Sequence of chain 1.D:
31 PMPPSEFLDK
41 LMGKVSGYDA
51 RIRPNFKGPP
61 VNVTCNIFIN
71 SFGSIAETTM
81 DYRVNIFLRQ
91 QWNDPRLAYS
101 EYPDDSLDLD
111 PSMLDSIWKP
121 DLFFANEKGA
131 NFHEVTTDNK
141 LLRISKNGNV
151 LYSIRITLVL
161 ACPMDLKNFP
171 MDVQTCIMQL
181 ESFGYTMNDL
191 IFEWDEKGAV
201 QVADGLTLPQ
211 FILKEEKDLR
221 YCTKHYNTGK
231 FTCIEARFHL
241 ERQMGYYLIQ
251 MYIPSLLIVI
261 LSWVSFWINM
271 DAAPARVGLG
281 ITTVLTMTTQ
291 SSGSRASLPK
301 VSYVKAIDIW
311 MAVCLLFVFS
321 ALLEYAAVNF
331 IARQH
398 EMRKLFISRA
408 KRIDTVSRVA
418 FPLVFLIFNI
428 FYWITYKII

The protein below binds the small molecule below.
Small molecule (SMILES): NCCCC(=O)O

Binding-site contacts:
Ligand atom N contacts residue SER182 of chain 1.D at 3.7 Å.
Ligand atom CD contacts residue PHE231 of chain 1.D at 4.2 Å (hydrophobic).
Ligand atom CD contacts residue PHE183 of chain 1.D at 3.8 Å (hydrophobic).
Ligand atom O contacts residue PHE87 of chain 1.C at 4.1 Å.
Ligand atom O contacts residue SER153 of chain 1.C at 2.4 Å (h-bond).
Ligand atom C contacts residue PHE87 of chain 1.C at 4.4 Å (hydrophobic).
Ligand atom N contacts residue TYR226 of chain 1.D at 3.6 Å.
Ligand atom C contacts residue SER153 of chain 1.C at 3.6 Å.
Ligand atom OXT contacts residue ARG89 of chain 1.C at 2.9 Å (salt-bridge).
Ligand atom CD contacts residue SER182 of chain 1.D at 3.6 Å.
Ligand atom O contacts residue LEU141 of chain 1.C at 4.5 Å.
Ligand atom C contacts residue ARG89 of chain 1.C at 3.6 Å.
Ligand atom O contacts residue PHE183 of chain 1.D at 4.3 Å.
Ligand atom N contacts residue GLU181 of chain 1.D at 2.8 Å (salt-bridge).
Ligand atom CD contacts residue TYR226 of chain 1.D at 4.2 Å (hydrophobic).
Ligand atom CB contacts residue PHE183 of chain 1.D at 4.2 Å (hydrophobic).
Ligand atom OXT contacts residue SER153 of chain 1.C at 4.3 Å.
Ligand atom N contacts residue PHE123 of chain 1.D at 3.3 Å.
Ligand atom CG contacts residue PHE231 of chain 1.D at 3.9 Å (hydrophobic).
Ligand atom CG contacts residue PHE183 of chain 1.D at 3.6 Å (hydrophobic).
Ligand atom CG contacts residue LEU141 of chain 1.C at 4.2 Å (hydrophobic).
Ligand atom CB contacts residue TYR226 of chain 1.D at 3.9 Å (hydrophobic).
Ligand atom C contacts residue LEU141 of chain 1.C at 4.3 Å (hydrophobic).
Ligand atom CD contacts residue PHE123 of chain 1.D at 3.9 Å (hydrophobic).
Ligand atom CB contacts residue PHE231 of chain 1.D at 4.2 Å (hydrophobic).
Ligand atom O contacts residue ARG89 of chain 1.C at 3.6 Å.
Ligand atom OXT contacts residue TYR226 of chain 1.D at 4.2 Å.
Ligand atom OXT contacts residue THR228 of chain 1.D at 3.2 Å (h-bond).
Ligand atom N contacts residue PHE87 of chain 1.C at 4.4 Å.
Ligand atom N contacts residue PHE231 of chain 1.D at 4.4 Å.
Ligand atom CB contacts residue PHE87 of chain 1.C at 3.7 Å (hydrophobic).
Ligand atom CD contacts residue GLU181 of chain 1.D at 4.2 Å.
Ligand atom OXT contacts residue PHE231 of chain 1.D at 4.2 Å.
Ligand atom C contacts residue THR228 of chain 1.D at 4.2 Å.

Sequence of chain 1.C:
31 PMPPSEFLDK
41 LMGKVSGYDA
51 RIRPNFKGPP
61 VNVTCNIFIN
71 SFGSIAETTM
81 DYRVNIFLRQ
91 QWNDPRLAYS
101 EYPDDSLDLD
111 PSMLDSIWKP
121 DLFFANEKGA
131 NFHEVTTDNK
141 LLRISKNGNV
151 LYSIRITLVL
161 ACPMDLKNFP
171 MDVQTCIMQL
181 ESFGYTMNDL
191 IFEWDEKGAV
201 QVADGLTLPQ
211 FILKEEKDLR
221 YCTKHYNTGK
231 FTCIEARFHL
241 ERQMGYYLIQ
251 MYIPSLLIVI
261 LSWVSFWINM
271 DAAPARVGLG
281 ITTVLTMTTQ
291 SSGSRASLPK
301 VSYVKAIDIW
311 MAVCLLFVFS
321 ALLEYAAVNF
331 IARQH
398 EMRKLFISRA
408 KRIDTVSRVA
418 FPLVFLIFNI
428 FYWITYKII